Sequence of chain 1.A:
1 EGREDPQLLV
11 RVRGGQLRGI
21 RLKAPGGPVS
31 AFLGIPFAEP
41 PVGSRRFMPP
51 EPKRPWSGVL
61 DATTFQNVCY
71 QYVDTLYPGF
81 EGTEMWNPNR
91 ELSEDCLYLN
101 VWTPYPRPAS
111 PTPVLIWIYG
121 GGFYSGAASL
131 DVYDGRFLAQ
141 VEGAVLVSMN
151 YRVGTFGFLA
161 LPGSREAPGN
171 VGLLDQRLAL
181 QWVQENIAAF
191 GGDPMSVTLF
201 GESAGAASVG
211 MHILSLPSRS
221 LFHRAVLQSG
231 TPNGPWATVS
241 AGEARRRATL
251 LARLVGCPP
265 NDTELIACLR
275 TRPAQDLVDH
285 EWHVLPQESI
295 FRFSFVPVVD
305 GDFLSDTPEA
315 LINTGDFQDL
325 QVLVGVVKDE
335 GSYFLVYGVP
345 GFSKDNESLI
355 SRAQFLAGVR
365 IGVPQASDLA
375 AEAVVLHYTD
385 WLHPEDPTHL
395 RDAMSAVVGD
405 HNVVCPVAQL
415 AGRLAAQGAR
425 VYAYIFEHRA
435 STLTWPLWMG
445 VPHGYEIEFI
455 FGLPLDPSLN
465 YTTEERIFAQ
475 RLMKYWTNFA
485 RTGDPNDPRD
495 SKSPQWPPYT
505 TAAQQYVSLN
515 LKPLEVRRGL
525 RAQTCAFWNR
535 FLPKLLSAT

A protein and the small-molecule ligand that binds it are described below.
Small molecule (SMILES): CC(=O)N[C@H]1CO[C@H](CO[C@@H]2O[C@@H](C)[C@@H](O)[C@@H](O)[C@@H]2O)[C@@H](O)[C@@H]1O

Binding-site contacts:
Ligand atom O5 contacts residue SER347 of chain 1.A at 4.4 Å.
Ligand atom C5 contacts residue PHE346 of chain 1.A at 4.4 Å (hydrophobic).
Ligand atom O5 contacts residue ASN350 of chain 1.A at 4.0 Å.
Ligand atom C5 contacts residue ASN350 of chain 1.A at 3.7 Å.
Ligand atom C1 contacts residue SER347 of chain 1.A at 4.3 Å.
Ligand atom C3 contacts residue GLY345 of chain 1.A at 4.0 Å.
Ligand atom N2 contacts residue GLY345 of chain 1.A at 4.3 Å.
Ligand atom O4 contacts residue GLY345 of chain 1.A at 4.0 Å.
Ligand atom C5 contacts residue SER347 of chain 1.A at 3.8 Å.
Ligand atom O5 contacts residue ASN350 of chain 1.A at 2.4 Å (h-bond).
Ligand atom C5 contacts residue GLY345 of chain 1.A at 4.4 Å.
Ligand atom C6 contacts residue ASN350 of chain 1.A at 3.8 Å.
Ligand atom C7 contacts residue ASN350 of chain 1.A at 3.6 Å.
Ligand atom O5 contacts residue SER347 of chain 1.A at 3.4 Å.
Ligand atom C4 contacts residue ASN350 of chain 1.A at 4.3 Å.
Ligand atom N2 contacts residue ASN350 of chain 1.A at 3.0 Å (h-bond).
Ligand atom C8 contacts residue LEU353 of chain 1.A at 4.0 Å (hydrophobic).
Ligand atom C5 contacts residue ASN350 of chain 1.A at 4.2 Å.
Ligand atom C1 contacts residue SER347 of chain 1.A at 3.8 Å.
Ligand atom C1 contacts residue ASN350 of chain 1.A at 1.5 Å.
Ligand atom C3 contacts residue ASN350 of chain 1.A at 3.9 Å.
Ligand atom C2 contacts residue GLY345 of chain 1.A at 4.4 Å.
Ligand atom C6 contacts residue PHE346 of chain 1.A at 4.5 Å (hydrophobic).
Ligand atom C6 contacts residue SER347 of chain 1.A at 4.0 Å.
Ligand atom C2 contacts residue ASN350 of chain 1.A at 2.5 Å.
Ligand atom O7 contacts residue ASN350 of chain 1.A at 3.5 Å (h-bond).
Ligand atom C1 contacts residue GLY345 of chain 1.A at 4.3 Å.